Sequence of chain 1.H:
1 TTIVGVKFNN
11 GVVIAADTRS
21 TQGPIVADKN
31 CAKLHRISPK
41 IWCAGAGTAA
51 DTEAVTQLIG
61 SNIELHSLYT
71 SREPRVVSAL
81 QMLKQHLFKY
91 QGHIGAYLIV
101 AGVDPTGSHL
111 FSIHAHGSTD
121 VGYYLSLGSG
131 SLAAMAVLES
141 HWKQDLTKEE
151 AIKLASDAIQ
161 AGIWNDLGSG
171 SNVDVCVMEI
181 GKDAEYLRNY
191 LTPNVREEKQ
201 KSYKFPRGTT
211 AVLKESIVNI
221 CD

Binding-site contacts:
Ligand atom CA contacts residue THR1 of chain 1.H at 2.3 Å.
Ligand atom C1 contacts residue SER129 of chain 1.H at 3.6 Å.
Ligand atom C contacts residue LYS33 of chain 1.H at 3.9 Å.
Ligand atom C3 contacts residue THR21 of chain 1.H at 3.9 Å.
Ligand atom C2 contacts residue GLY168 of chain 1.H at 3.9 Å.
Ligand atom CD2 contacts residue THR48 of chain 1.H at 3.9 Å.
Ligand atom O contacts residue SER20 of chain 1.H at 3.6 Å.
Ligand atom O contacts residue THR21 of chain 1.H at 3.3 Å (h-bond).
Ligand atom O contacts residue THR21 of chain 1.H at 3.3 Å (h-bond).
Ligand atom C contacts residue THR1 of chain 1.H at 1.4 Å.
Ligand atom N contacts residue GLY47 of chain 1.H at 3.2 Å (h-bond).
Ligand atom CA contacts residue THR21 of chain 1.H at 3.8 Å.
Ligand atom N contacts residue THR21 of chain 1.H at 2.9 Å (h-bond).
Ligand atom CD1 contacts residue THR52 of chain 1.H at 3.9 Å.
Ligand atom C1 contacts residue THR1 of chain 1.H at 2.5 Å.
Ligand atom C3 contacts residue THR1 of chain 1.H at 2.5 Å.
Ligand atom CB contacts residue GLY47 of chain 1.H at 3.5 Å.
Ligand atom CD2 contacts residue SER20 of chain 1.H at 3.6 Å.
Ligand atom CD1 contacts residue GLY45 of chain 1.H at 3.9 Å.
Ligand atom O contacts residue GLY47 of chain 1.H at 3.3 Å (h-bond).
Ligand atom CD contacts residue GLN22 of chain 1.H at 3.8 Å.
Ligand atom O contacts residue THR1 of chain 1.H at 3.6 Å.
Ligand atom O contacts residue ALA46 of chain 1.H at 3.8 Å.
Ligand atom C contacts residue GLY47 of chain 1.H at 3.7 Å.
Ligand atom O contacts residue ALA49 of chain 1.H at 3.1 Å (h-bond).
Ligand atom CB contacts residue ASP125 of chain 1.I at 3.9 Å.
Ligand atom C contacts residue THR21 of chain 1.H at 3.7 Å.
Ligand atom CB contacts residue THR21 of chain 1.H at 3.8 Å.
Ligand atom O contacts residue THR1 of chain 1.H at 2.3 Å (h-bond).
Ligand atom C3 contacts residue ARG19 of chain 1.H at 3.5 Å.
Ligand atom CD2 contacts residue GLY47 of chain 1.H at 3.7 Å.
Ligand atom C3 contacts residue GLY168 of chain 1.H at 3.1 Å.
Ligand atom C2 contacts residue THR1 of chain 1.H at 1.5 Å.
Ligand atom CD1 contacts residue ALA49 of chain 1.H at 3.6 Å (hydrophobic).
Ligand atom N contacts residue THR1 of chain 1.H at 3.7 Å.
Ligand atom CA contacts residue GLY47 of chain 1.H at 3.5 Å.
Ligand atom CG contacts residue THR1 of chain 1.H at 3.5 Å.
Ligand atom CA contacts residue THR21 of chain 1.H at 3.5 Å.
Ligand atom CD2 contacts residue ALA49 of chain 1.H at 3.9 Å (hydrophobic).
Ligand atom CB contacts residue THR1 of chain 1.H at 2.7 Å.

The small molecule below binds the protein below.
Small molecule (SMILES): CC(=O)N1CCC[C@H]1C(=O)N[C@@H](CC(C)C)C(=O)N[C@@H](CC(C)C)[C@@H](O)[C@H](C)CO

Sequence of chain 1.I:
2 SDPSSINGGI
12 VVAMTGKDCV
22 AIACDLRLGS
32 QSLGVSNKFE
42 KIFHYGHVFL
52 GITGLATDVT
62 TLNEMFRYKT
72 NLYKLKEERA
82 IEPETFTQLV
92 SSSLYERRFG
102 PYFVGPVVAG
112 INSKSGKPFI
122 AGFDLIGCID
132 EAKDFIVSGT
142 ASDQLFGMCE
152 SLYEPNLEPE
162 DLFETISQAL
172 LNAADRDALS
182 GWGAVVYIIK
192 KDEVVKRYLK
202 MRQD